Sequence of chain 1.A:
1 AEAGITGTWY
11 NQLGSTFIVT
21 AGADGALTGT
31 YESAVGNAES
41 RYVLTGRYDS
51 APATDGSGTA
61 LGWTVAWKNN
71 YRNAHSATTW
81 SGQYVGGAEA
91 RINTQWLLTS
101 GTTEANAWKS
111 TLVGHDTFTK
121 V

Binding-site contacts:
Ligand atom CD2 contacts residue TRP108 of chain 1.A at 3.2 Å (hydrophobic).
Ligand atom O contacts residue SER33 of chain 3.A at 3.5 Å.
Ligand atom CG contacts residue TRP67 of chain 3.A at 3.8 Å (hydrophobic).
Ligand atom O contacts residue SER15 of chain 3.A at 3.6 Å.
Ligand atom O contacts residue TYR31 of chain 3.A at 3.7 Å.
Ligand atom NE2 contacts residue TRP80 of chain 3.A at 3.8 Å.
Ligand atom C contacts residue SER33 of chain 3.A at 3.7 Å.
Ligand atom CZ contacts residue TRP108 of chain 1.A at 3.3 Å (hydrophobic).
Ligand atom CE1 contacts residue TRP67 of chain 3.A at 3.4 Å (hydrophobic).
Ligand atom OE1 contacts residue THR78 of chain 3.A at 2.7 Å (h-bond).
Ligand atom CE2 contacts residue TRP108 of chain 1.A at 2.8 Å (hydrophobic).
Ligand atom N contacts residue VAL35 of chain 3.A at 3.9 Å.
Ligand atom NE2 contacts residue LEU98 of chain 3.A at 3.9 Å.
Ligand atom CA contacts residue TRP67 of chain 3.A at 3.5 Å (hydrophobic).
Ligand atom N contacts residue ALA34 of chain 3.A at 2.7 Å (h-bond).
Ligand atom O contacts residue SER33 of chain 3.A at 2.7 Å (h-bond).
Ligand atom CD contacts residue ALA74 of chain 3.A at 3.8 Å (hydrophobic).
Ligand atom NE2 contacts residue TRP67 of chain 3.A at 3.4 Å.
Ligand atom N contacts residue SER33 of chain 3.A at 3.4 Å.
Ligand atom CD contacts residue THR78 of chain 3.A at 3.8 Å.
Ligand atom CG contacts residue TYR42 of chain 3.A at 3.9 Å (hydrophobic).
Ligand atom OE1 contacts residue TRP67 of chain 3.A at 3.7 Å.
Ligand atom CG contacts residue TRP67 of chain 3.A at 3.8 Å (hydrophobic).
Ligand atom O contacts residue ALA34 of chain 3.A at 3.5 Å.
Ligand atom O contacts residue TRP108 of chain 1.A at 3.7 Å.
Ligand atom CG contacts residue ALA74 of chain 3.A at 3.6 Å (hydrophobic).
Ligand atom CB contacts residue TYR42 of chain 3.A at 3.2 Å (hydrophobic).
Ligand atom CB contacts residue TRP67 of chain 3.A at 3.9 Å (hydrophobic).
Ligand atom CB contacts residue TRP108 of chain 1.A at 3.8 Å (hydrophobic).
Ligand atom CB contacts residue TRP67 of chain 3.A at 3.5 Å (hydrophobic).
Ligand atom C contacts residue SER33 of chain 3.A at 3.5 Å.
Ligand atom C contacts residue ALA34 of chain 3.A at 3.8 Å (hydrophobic).
Ligand atom NE2 contacts residue SER76 of chain 3.A at 2.9 Å (h-bond).
Ligand atom CG contacts residue TRP108 of chain 1.A at 3.7 Å (hydrophobic).
Ligand atom NE2 contacts residue TRP96 of chain 3.A at 3.6 Å.
Ligand atom CD2 contacts residue SER76 of chain 3.A at 3.5 Å.
Ligand atom CE1 contacts residue TRP108 of chain 1.A at 3.3 Å (hydrophobic).
Ligand atom CD1 contacts residue TRP108 of chain 1.A at 3.8 Å (hydrophobic).
Ligand atom OE1 contacts residue LEU98 of chain 3.A at 3.6 Å.
Ligand atom CD contacts residue ARG72 of chain 3.A at 3.9 Å.

Sequence of chain 3.A:
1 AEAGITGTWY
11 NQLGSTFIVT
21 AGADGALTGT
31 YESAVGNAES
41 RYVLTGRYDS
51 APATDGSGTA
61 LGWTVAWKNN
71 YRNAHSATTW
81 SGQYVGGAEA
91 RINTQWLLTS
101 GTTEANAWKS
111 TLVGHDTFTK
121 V

This protein binds this small molecule.
Small molecule (SMILES): CC(=O)N[C@H]1CSSC[C@@H](C(N)=O)NC(=O)[C@H](Cc2ccccc2)NC(=O)[C@H](CCC(N)=O)NC(=O)[C@@H]2CCCN2C(=O)[C@H](Cc2c[nH]cn2)NC1=O